Sequence of chain 1.E:
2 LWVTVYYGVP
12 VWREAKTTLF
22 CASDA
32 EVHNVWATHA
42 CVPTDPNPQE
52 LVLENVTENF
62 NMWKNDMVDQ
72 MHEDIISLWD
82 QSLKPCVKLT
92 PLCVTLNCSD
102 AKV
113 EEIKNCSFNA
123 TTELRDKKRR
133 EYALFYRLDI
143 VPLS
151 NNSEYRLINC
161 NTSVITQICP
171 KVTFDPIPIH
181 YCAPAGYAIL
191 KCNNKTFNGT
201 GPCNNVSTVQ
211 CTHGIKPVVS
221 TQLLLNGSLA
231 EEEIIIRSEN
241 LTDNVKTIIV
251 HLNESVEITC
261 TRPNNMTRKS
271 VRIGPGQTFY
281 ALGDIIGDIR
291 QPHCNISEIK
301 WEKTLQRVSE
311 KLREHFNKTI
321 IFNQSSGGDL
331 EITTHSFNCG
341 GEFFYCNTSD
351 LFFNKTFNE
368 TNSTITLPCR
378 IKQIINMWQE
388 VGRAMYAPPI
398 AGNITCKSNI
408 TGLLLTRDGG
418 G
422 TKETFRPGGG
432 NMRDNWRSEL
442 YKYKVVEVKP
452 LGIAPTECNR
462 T

The protein below binds the small molecule below.
Small molecule (SMILES): CC(=O)N[C@@H]1[C@@H](O)[C@H](O)[C@@H](CO)O[C@H]1O

Sequence of chain 1.F:
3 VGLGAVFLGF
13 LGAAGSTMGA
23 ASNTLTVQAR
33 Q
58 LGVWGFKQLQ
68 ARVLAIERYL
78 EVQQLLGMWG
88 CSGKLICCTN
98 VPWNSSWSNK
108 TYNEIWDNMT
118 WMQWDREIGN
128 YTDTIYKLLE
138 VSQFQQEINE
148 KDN

Binding-site contacts:
Ligand atom C1 contacts residue ASN460 of chain 1.E at 1.4 Å.
Ligand atom C5 contacts residue ASN460 of chain 1.E at 3.7 Å.
Ligand atom C3 contacts residue ASN460 of chain 1.E at 3.8 Å.
Ligand atom O7 contacts residue TRP3 of chain 1.E at 3.3 Å.
Ligand atom O7 contacts residue ASN460 of chain 1.E at 4.3 Å.
Ligand atom C4 contacts residue ASN460 of chain 1.E at 4.2 Å.
Ligand atom O5 contacts residue ASN460 of chain 1.E at 2.4 Å (h-bond).
Ligand atom N2 contacts residue TRP3 of chain 1.E at 4.1 Å.
Ligand atom C1 contacts residue TRP3 of chain 1.E at 4.3 Å (hydrophobic).
Ligand atom C8 contacts residue ASN97 of chain 1.F at 4.0 Å.
Ligand atom C7 contacts residue TRP3 of chain 1.E at 3.8 Å (hydrophobic).
Ligand atom C2 contacts residue TRP3 of chain 1.E at 4.1 Å (hydrophobic).
Ligand atom O6 contacts residue GLU458 of chain 1.E at 3.0 Å (salt-bridge).
Ligand atom C6 contacts residue GLU458 of chain 1.E at 4.1 Å.
Ligand atom N2 contacts residue ASN460 of chain 1.E at 2.9 Å (h-bond).
Ligand atom C8 contacts residue TRP3 of chain 1.E at 4.3 Å (hydrophobic).
Ligand atom C8 contacts residue ASN460 of chain 1.E at 4.4 Å.
Ligand atom C7 contacts residue ASN460 of chain 1.E at 3.8 Å.
Ligand atom O5 contacts residue TRP3 of chain 1.E at 4.5 Å.
Ligand atom C2 contacts residue ASN460 of chain 1.E at 2.5 Å.